A small-molecule ligand and the protein it binds are described below.
Small molecule (SMILES): Nc1nc2c(ncn2[C@H]2CCN(C(=O)CP(=O)(O)O)C2)c(=O)[nH]1

Sequence of chain 1.B:
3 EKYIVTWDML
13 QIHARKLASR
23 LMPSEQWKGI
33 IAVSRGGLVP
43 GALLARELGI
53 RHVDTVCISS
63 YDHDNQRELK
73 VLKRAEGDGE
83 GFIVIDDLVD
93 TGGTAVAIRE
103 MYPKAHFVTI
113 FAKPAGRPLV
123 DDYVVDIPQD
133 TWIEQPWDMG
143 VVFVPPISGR

Binding-site contacts:
Ligand atom O6 contacts residue ILE135 of chain 1.B at 3.0 Å (h-bond).
Ligand atom O6 contacts residue TRP134 of chain 1.B at 3.1 Å.
Ligand atom N3 contacts residue LEU90 of chain 1.B at 3.9 Å.
Ligand atom C5 contacts residue LEU90 of chain 1.B at 3.6 Å (hydrophobic).
Ligand atom OAF contacts residue GLY95 of chain 1.B at 2.9 Å (h-bond).
Ligand atom CAJ contacts residue ARG69 of chain 1.B at 3.9 Å.
Ligand atom C2 contacts residue ILE135 of chain 1.B at 3.6 Å (hydrophobic).
Ligand atom C5 contacts residue TRP134 of chain 1.B at 3.7 Å (hydrophobic).
Ligand atom OAD contacts residue THR93 of chain 1.B at 3.1 Å (h-bond).
Ligand atom N1 contacts residue ILE135 of chain 1.B at 2.7 Å (h-bond).
Ligand atom CAI contacts residue LEU90 of chain 1.B at 3.9 Å (hydrophobic).
Ligand atom OAD contacts residue GLY94 of chain 1.B at 3.3 Å (h-bond).
Ligand atom OAB contacts residue LEU90 of chain 1.B at 3.2 Å (h-bond).
Ligand atom N7 contacts residue LEU90 of chain 1.B at 4.0 Å.
Ligand atom OAE contacts residue GLY95 of chain 1.B at 3.9 Å.
Ligand atom CAJ contacts residue THR96 of chain 1.B at 3.8 Å.
Ligand atom OAE contacts residue ASP92 of chain 1.B at 3.8 Å.
Ligand atom PAW contacts residue GLY94 of chain 1.B at 3.9 Å.
Ligand atom C6 contacts residue ILE135 of chain 1.B at 3.6 Å (hydrophobic).
Ligand atom PAW contacts residue THR93 of chain 1.B at 3.5 Å.
Ligand atom N2 contacts residue GLN137 of chain 1.B at 3.8 Å.
Ligand atom PAW contacts residue GLY95 of chain 1.B at 3.8 Å.
Ligand atom O6 contacts residue LYS115 of chain 1.B at 3.9 Å.
Ligand atom OAE contacts residue GLY94 of chain 1.B at 3.7 Å.
Ligand atom N2 contacts residue ASP140 of chain 1.B at 3.7 Å.
Ligand atom C4 contacts residue LEU90 of chain 1.B at 3.6 Å (hydrophobic).
Ligand atom OAD contacts residue ASP92 of chain 1.B at 2.9 Å (salt-bridge).
Ligand atom OAF contacts residue THR93 of chain 1.B at 3.9 Å.
Ligand atom OAF contacts residue GLY94 of chain 1.B at 3.8 Å.
Ligand atom OAB contacts residue THR96 of chain 1.B at 3.8 Å.
Ligand atom N2 contacts residue ILE135 of chain 1.B at 3.6 Å (h-bond).
Ligand atom C6 contacts residue TRP134 of chain 1.B at 3.4 Å (hydrophobic).
Ligand atom OAF contacts residue ARG69 of chain 1.B at 3.8 Å.
Ligand atom N9 contacts residue LEU90 of chain 1.B at 3.9 Å.
Ligand atom OAE contacts residue ARG69 of chain 1.B at 3.5 Å (salt-bridge).
Ligand atom CAO contacts residue THR96 of chain 1.B at 3.9 Å.
Ligand atom OAF contacts residue THR96 of chain 1.B at 2.5 Å (h-bond).
Ligand atom C2 contacts residue TRP134 of chain 1.B at 3.7 Å (hydrophobic).
Ligand atom OAE contacts residue THR93 of chain 1.B at 2.2 Å (h-bond).
Ligand atom N1 contacts residue TRP134 of chain 1.B at 3.4 Å.